Sequence of chain 1.C:
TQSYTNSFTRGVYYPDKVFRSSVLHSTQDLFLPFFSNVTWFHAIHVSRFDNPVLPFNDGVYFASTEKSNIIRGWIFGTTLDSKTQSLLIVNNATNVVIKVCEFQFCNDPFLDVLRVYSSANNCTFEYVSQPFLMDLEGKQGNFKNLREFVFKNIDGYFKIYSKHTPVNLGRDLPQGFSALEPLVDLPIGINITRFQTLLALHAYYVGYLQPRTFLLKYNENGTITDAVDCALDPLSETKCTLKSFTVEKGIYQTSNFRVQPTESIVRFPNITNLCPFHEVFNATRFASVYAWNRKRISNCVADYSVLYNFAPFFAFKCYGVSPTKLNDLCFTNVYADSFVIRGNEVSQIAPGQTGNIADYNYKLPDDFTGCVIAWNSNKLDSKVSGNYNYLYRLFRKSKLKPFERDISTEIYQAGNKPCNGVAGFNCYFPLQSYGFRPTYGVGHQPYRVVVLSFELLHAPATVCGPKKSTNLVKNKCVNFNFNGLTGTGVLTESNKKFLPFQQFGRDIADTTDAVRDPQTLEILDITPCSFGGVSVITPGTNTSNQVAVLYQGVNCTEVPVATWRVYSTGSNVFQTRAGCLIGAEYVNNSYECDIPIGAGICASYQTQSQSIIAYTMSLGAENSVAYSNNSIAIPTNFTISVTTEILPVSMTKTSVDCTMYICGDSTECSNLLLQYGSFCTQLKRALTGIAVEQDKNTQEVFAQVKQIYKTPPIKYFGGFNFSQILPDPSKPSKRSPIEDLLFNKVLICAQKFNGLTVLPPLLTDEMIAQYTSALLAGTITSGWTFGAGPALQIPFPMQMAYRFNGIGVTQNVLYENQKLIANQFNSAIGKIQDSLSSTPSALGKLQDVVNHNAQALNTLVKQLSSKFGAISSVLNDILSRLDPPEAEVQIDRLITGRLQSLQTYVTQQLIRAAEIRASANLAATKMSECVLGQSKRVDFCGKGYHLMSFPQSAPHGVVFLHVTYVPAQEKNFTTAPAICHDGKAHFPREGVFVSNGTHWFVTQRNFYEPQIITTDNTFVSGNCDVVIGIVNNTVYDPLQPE

Binding-site contacts:
Ligand atom N2 contacts residue ASN340 of chain 1.C at 2.9 Å (h-bond).
Ligand atom C2 contacts residue ASN340 of chain 1.C at 2.5 Å.
Ligand atom C8 contacts residue ASN340 of chain 1.C at 4.3 Å.
Ligand atom C8 contacts residue HIS336 of chain 1.C at 4.0 Å.
Ligand atom C7 contacts residue ASN340 of chain 1.C at 3.1 Å.
Ligand atom C5 contacts residue ASN340 of chain 1.C at 3.7 Å.
Ligand atom C3 contacts residue ASN340 of chain 1.C at 3.8 Å.
Ligand atom O7 contacts residue HIS336 of chain 1.C at 2.3 Å (h-bond).
Ligand atom C7 contacts residue HIS336 of chain 1.C at 3.4 Å.
Ligand atom C1 contacts residue ASN340 of chain 1.C at 1.4 Å.
Ligand atom O5 contacts residue ASN340 of chain 1.C at 2.4 Å (h-bond).
Ligand atom O7 contacts residue ASN340 of chain 1.C at 2.8 Å (h-bond).
Ligand atom C4 contacts residue ASN340 of chain 1.C at 4.2 Å.

A small-molecule ligand and the protein it binds are described below.
Small molecule (SMILES): CC(=O)N[C@@H]1[C@@H](O)[C@H](O)[C@@H](CO)O[C@H]1O